Sequence of chain 1.A:
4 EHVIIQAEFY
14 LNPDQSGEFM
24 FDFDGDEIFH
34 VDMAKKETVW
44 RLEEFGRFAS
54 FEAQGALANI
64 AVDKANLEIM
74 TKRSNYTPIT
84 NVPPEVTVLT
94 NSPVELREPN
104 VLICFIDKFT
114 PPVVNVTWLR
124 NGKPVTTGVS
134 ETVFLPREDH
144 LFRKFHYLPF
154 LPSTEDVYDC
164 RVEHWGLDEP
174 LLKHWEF

Binding-site contacts:
Ligand atom C8 contacts residue VAL117 of chain 1.A at 4.4 Å (hydrophobic).
Ligand atom C8 contacts residue GLU166 of chain 1.A at 3.4 Å.
Ligand atom O7 contacts residue GLU166 of chain 1.A at 3.4 Å.
Ligand atom C7 contacts residue GLU166 of chain 1.A at 3.9 Å.
Ligand atom C2 contacts residue ASN118 of chain 1.A at 2.5 Å.
Ligand atom C8 contacts residue VAL116 of chain 1.A at 3.7 Å (hydrophobic).
Ligand atom C8 contacts residue TRP168 of chain 1.A at 3.5 Å (hydrophobic).
Ligand atom O3 contacts residue ASP2 of chain 1.B at 4.3 Å.
Ligand atom O5 contacts residue ASN118 of chain 1.A at 2.4 Å (h-bond).
Ligand atom N2 contacts residue TRP168 of chain 1.A at 3.9 Å.
Ligand atom O7 contacts residue ASN118 of chain 1.A at 3.4 Å (h-bond).
Ligand atom C3 contacts residue ASN118 of chain 1.A at 3.8 Å.
Ligand atom O7 contacts residue TRP168 of chain 1.A at 4.1 Å.
Ligand atom C7 contacts residue TRP168 of chain 1.A at 3.6 Å (hydrophobic).
Ligand atom C4 contacts residue ASN118 of chain 1.A at 4.2 Å.
Ligand atom O3 contacts residue TRP168 of chain 1.A at 3.7 Å.
Ligand atom C5 contacts residue ASN118 of chain 1.A at 3.7 Å.
Ligand atom C8 contacts residue HIS167 of chain 1.A at 3.8 Å.
Ligand atom O7 contacts residue HIS167 of chain 1.A at 4.1 Å.
Ligand atom C1 contacts residue ASN118 of chain 1.A at 1.4 Å.
Ligand atom C8 contacts residue ASN118 of chain 1.A at 4.5 Å.
Ligand atom N2 contacts residue ASN118 of chain 1.A at 2.9 Å (h-bond).
Ligand atom C7 contacts residue ASN118 of chain 1.A at 3.4 Å.

The protein below binds the small molecule below.
Small molecule (SMILES): CC(=O)N[C@@H]1[C@@H](O)[C@H](O)[C@@H](CO)O[C@H]1O

Sequence of chain 1.B:
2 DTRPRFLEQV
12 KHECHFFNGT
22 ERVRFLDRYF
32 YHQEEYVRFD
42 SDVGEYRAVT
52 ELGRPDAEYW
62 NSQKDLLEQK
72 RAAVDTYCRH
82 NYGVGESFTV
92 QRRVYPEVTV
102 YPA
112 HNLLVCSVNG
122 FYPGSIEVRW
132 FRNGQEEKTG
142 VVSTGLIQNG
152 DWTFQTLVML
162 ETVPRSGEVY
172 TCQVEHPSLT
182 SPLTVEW